Sequence of chain 1.A:
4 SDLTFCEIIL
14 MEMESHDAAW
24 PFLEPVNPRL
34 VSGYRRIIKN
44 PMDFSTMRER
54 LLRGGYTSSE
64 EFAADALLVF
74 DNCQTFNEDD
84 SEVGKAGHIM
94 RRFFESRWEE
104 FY

A small-molecule ligand and the protein it binds are described below.
Small molecule (SMILES): CCOc1ccc(C(C)=O)cc1NC(=O)c1ccc(OCCN2CCNCC2)c(C(=O)OC)c1

Binding-site contacts:
Ligand atom C07 contacts residue U2E1 of chain 1.C at 3.8 Å.
Ligand atom C23 contacts residue U2E1 of chain 1.C at 3.8 Å.
Ligand atom O08 contacts residue PRO24 of chain 1.A at 3.3 Å (h-bond).
Ligand atom O25 contacts residue U2E1 of chain 1.C at 3.5 Å (h-bond).
Ligand atom O03 contacts residue U2E1 of chain 1.C at 3.6 Å.
Ligand atom C09 contacts residue U2E1 of chain 1.C at 3.7 Å.
Ligand atom C33 contacts residue PRO24 of chain 1.A at 3.5 Å (hydrophobic).
Ligand atom C04 contacts residue VAL86 of chain 1.A at 4.0 Å (hydrophobic).
Ligand atom C31 contacts residue VAL34 of chain 1.A at 3.7 Å (hydrophobic).
Ligand atom C10 contacts residue U2E1 of chain 1.C at 3.7 Å.
Ligand atom C33 contacts residue VAL86 of chain 1.A at 4.1 Å (hydrophobic).
Ligand atom C31 contacts residue ASN80 of chain 1.A at 3.9 Å.
Ligand atom C05 contacts residue U2E1 of chain 1.C at 4.1 Å.
Ligand atom C29 contacts residue VAL86 of chain 1.A at 3.8 Å (hydrophobic).
Ligand atom O34 contacts residue ASN80 of chain 1.A at 3.0 Å (h-bond).
Ligand atom C32 contacts residue VAL29 of chain 1.A at 3.8 Å (hydrophobic).
Ligand atom C27 contacts residue U2E1 of chain 1.C at 3.1 Å.
Ligand atom C32 contacts residue ASN80 of chain 1.A at 3.8 Å.
Ligand atom C11 contacts residue U2E1 of chain 1.C at 3.6 Å.
Ligand atom C32 contacts residue VAL86 of chain 1.A at 3.7 Å (hydrophobic).
Ligand atom O03 contacts residue VAL34 of chain 1.A at 3.7 Å.
Ligand atom C33 contacts residue VAL29 of chain 1.A at 3.5 Å (hydrophobic).
Ligand atom O34 contacts residue TYR37 of chain 1.A at 3.6 Å.
Ligand atom C30 contacts residue VAL34 of chain 1.A at 4.2 Å (hydrophobic).
Ligand atom C12 contacts residue U2E1 of chain 1.C at 4.1 Å.
Ligand atom O34 contacts residue VAL86 of chain 1.A at 4.0 Å.
Ligand atom C04 contacts residue VAL34 of chain 1.A at 3.6 Å (hydrophobic).
Ligand atom C30 contacts residue PHE79 of chain 1.A at 4.0 Å (hydrophobic).
Ligand atom O08 contacts residue U2E1 of chain 1.C at 4.0 Å.
Ligand atom C33 contacts residue PHE25 of chain 1.A at 4.1 Å (hydrophobic).
Ligand atom N06 contacts residue U2E1 of chain 1.C at 3.5 Å.
Ligand atom C14 contacts residue U2E1 of chain 1.C at 3.9 Å.
Ligand atom C29 contacts residue ASN80 of chain 1.A at 4.1 Å.
Ligand atom O26 contacts residue U2E1 of chain 1.C at 3.5 Å (h-bond).
Ligand atom C30 contacts residue ASN80 of chain 1.A at 3.3 Å.
Ligand atom C05 contacts residue VAL86 of chain 1.A at 3.9 Å (hydrophobic).
Ligand atom C24 contacts residue U2E1 of chain 1.C at 3.6 Å.
Ligand atom C01 contacts residue U2E1 of chain 1.C at 4.2 Å.
Ligand atom C23 contacts residue TRP23 of chain 1.A at 3.9 Å (hydrophobic).
Ligand atom C28 contacts residue VAL86 of chain 1.A at 3.9 Å (hydrophobic).